Binding-site contacts:
Ligand atom O3 contacts residue ALA673 of chain 1.A at 3.3 Å (h-bond).
Ligand atom O4 contacts residue ASN484 of chain 1.A at 3.5 Å (h-bond).
Ligand atom C2 contacts residue GLU672 of chain 1.A at 3.8 Å.
Ligand atom O5 contacts residue HIS377 of chain 1.A at 3.6 Å.
Ligand atom O3 contacts residue SER674 of chain 1.A at 3.0 Å (h-bond).
Ligand atom C9 contacts residue ASN284 of chain 1.A at 3.7 Å.
Ligand atom O4 contacts residue SER674 of chain 1.A at 3.6 Å.
Ligand atom C5 contacts residue LEU136 of chain 1.A at 3.7 Å (hydrophobic).
Ligand atom C6 contacts residue GLY135 of chain 1.A at 3.7 Å.
Ligand atom N1 contacts residue ASN284 of chain 1.A at 3.7 Å.
Ligand atom C6 contacts residue HIS377 of chain 1.A at 3.5 Å.
Ligand atom O4 contacts residue GLY675 of chain 1.A at 2.8 Å (h-bond).
Ligand atom O3 contacts residue GLY675 of chain 1.A at 3.0 Å (h-bond).
Ligand atom C7 contacts residue ASN284 of chain 1.A at 3.6 Å.
Ligand atom O2 contacts residue GLU672 of chain 1.A at 3.2 Å (salt-bridge).
Ligand atom O2 contacts residue TYR573 of chain 1.A at 3.0 Å (h-bond).
Ligand atom O9 contacts residue ASP339 of chain 1.A at 3.0 Å (salt-bridge).
Ligand atom O9 contacts residue ASN284 of chain 1.A at 3.8 Å.
Ligand atom O6 contacts residue LEU139 of chain 1.A at 3.7 Å.
Ligand atom O3 contacts residue GLU672 of chain 1.A at 2.7 Å (salt-bridge).
Ligand atom O6 contacts residue VAL455 of chain 1.A at 3.8 Å.
Ligand atom O9 contacts residue THR378 of chain 1.A at 3.4 Å.
Ligand atom O6 contacts residue ASN484 of chain 1.A at 2.9 Å (h-bond).
Ligand atom C5 contacts residue GLY135 of chain 1.A at 3.8 Å.
Ligand atom O2 contacts residue ASN284 of chain 1.A at 3.0 Å (h-bond).
Ligand atom C3 contacts residue GLU672 of chain 1.A at 3.3 Å.
Ligand atom O2 contacts residue HIS377 of chain 1.A at 3.8 Å.
Ligand atom C1 contacts residue HIS377 of chain 1.A at 3.6 Å.
Ligand atom C6 contacts residue ASN484 of chain 1.A at 3.3 Å.
Ligand atom O7 contacts residue ASN284 of chain 1.A at 3.8 Å.
Ligand atom C3 contacts residue GLY675 of chain 1.A at 3.8 Å.
Ligand atom C7 contacts residue LEU136 of chain 1.A at 3.8 Å (hydrophobic).
Ligand atom C6 contacts residue LEU136 of chain 1.A at 3.9 Å (hydrophobic).
Ligand atom O5 contacts residue LEU136 of chain 1.A at 3.7 Å.
Ligand atom C4 contacts residue GLY675 of chain 1.A at 3.8 Å.
Ligand atom O9 contacts residue HIS377 of chain 1.A at 3.5 Å.
Ligand atom O7 contacts residue LEU136 of chain 1.A at 3.2 Å.
Ligand atom N1 contacts residue HIS377 of chain 1.A at 3.1 Å (h-bond).
Ligand atom C2 contacts residue HIS377 of chain 1.A at 3.2 Å.
Ligand atom O6 contacts residue HIS377 of chain 1.A at 2.6 Å (h-bond).

Sequence of chain 1.A:
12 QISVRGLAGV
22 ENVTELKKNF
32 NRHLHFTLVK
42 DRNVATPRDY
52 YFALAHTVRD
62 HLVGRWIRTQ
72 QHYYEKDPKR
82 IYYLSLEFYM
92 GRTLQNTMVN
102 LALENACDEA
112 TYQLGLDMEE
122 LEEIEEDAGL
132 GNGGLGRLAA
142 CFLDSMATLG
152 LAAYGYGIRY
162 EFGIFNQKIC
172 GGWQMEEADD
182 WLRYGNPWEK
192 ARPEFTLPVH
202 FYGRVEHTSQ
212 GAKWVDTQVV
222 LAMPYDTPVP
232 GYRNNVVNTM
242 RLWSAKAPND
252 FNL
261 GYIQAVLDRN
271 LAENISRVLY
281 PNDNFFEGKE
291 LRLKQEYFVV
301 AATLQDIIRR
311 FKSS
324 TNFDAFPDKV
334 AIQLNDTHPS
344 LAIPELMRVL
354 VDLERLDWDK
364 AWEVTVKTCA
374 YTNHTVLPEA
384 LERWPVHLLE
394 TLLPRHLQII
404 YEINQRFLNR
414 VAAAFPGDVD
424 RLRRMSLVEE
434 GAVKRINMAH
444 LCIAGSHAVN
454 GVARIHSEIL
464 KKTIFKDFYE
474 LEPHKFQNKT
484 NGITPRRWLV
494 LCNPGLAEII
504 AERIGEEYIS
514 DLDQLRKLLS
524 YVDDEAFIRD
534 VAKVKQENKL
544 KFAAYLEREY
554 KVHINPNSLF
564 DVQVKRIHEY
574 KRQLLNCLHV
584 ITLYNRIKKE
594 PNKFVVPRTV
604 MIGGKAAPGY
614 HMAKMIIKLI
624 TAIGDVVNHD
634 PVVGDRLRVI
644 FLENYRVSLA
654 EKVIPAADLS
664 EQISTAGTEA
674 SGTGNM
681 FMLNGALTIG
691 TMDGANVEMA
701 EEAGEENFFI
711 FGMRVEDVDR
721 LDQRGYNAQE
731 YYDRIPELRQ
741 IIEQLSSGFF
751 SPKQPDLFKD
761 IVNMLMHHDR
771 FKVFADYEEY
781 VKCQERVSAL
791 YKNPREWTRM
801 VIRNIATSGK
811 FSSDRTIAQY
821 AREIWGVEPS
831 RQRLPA

A protein and the small-molecule ligand that binds it are described below.
Small molecule (SMILES): O=C(CO)N[C@@H]1O[C@H](CO)[C@@H](O)[C@H](O)[C@H]1O